A small-molecule ligand and the protein it binds are described below.
Small molecule (SMILES): CC(C)C[C@H](NC(=O)[C@H](CCC(N)=O)NC(=O)[C@@H](NC(=O)[C@H](CC(C)C)NC(=O)[C@@H](N)CCCCN)C(C)C)C(=O)N[C@@H](CC(C)C)C(=O)N[C@H](C(=O)N[C@H](C(=O)N[C@H](C(=O)O)[C@@H](C)O)[C@@H](C)O)[C@@H](C)O

Sequence of chain 1.C:
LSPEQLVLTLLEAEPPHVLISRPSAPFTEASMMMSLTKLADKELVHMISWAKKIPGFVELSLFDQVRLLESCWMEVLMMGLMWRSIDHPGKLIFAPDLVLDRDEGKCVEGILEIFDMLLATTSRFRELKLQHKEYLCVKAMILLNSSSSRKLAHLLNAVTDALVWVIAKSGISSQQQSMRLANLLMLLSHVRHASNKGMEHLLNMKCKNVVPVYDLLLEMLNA

Binding-site contacts:
Ligand atom CD2 contacts residue PHE59 of chain 1.C at 4.2 Å (hydrophobic).
Ligand atom CD2 contacts residue GLU72 of chain 1.C at 3.8 Å.
Ligand atom O contacts residue LYS54 of chain 1.C at 4.0 Å.
Ligand atom CA contacts residue ILE50 of chain 1.C at 4.1 Å (hydrophobic).
Ligand atom CD1 contacts residue ILE50 of chain 1.C at 3.4 Å (hydrophobic).
Ligand atom CG contacts residue LEU71 of chain 1.C at 4.2 Å (hydrophobic).
Ligand atom CB contacts residue GLU233 of chain 1.C at 2.7 Å.
Ligand atom N contacts residue ILE50 of chain 1.C at 4.0 Å.
Ligand atom N contacts residue GLU233 of chain 1.C at 3.0 Å (salt-bridge).
Ligand atom CG contacts residue LEU230 of chain 1.C at 4.0 Å (hydrophobic).
Ligand atom CD1 contacts residue VAL68 of chain 1.C at 3.9 Å (hydrophobic).
Ligand atom CD1 contacts residue VAL47 of chain 1.C at 4.2 Å (hydrophobic).
Ligand atom CD2 contacts residue ILE50 of chain 1.C at 3.5 Å (hydrophobic).
Ligand atom CD1 contacts residue LEU71 of chain 1.C at 4.1 Å (hydrophobic).
Ligand atom O contacts residue ILE50 of chain 1.C at 4.2 Å.
Ligand atom C contacts residue GLU233 of chain 1.C at 3.9 Å.
Ligand atom C contacts residue LYS54 of chain 1.C at 4.0 Å.
Ligand atom CB contacts residue ILE50 of chain 1.C at 3.9 Å (hydrophobic).
Ligand atom CG contacts residue GLU233 of chain 1.C at 4.0 Å.
Ligand atom CA contacts residue LEU230 of chain 1.C at 4.1 Å (hydrophobic).
Ligand atom CA contacts residue GLU233 of chain 1.C at 3.8 Å.
Ligand atom OXT contacts residue LYS54 of chain 1.C at 2.7 Å (salt-bridge).
Ligand atom CG contacts residue MET234 of chain 1.C at 4.2 Å (hydrophobic).
Ligand atom O contacts residue LYS54 of chain 1.C at 3.0 Å (salt-bridge).
Ligand atom C contacts residue LYS54 of chain 1.C at 3.7 Å.
Ligand atom N contacts residue LEU230 of chain 1.C at 4.2 Å.
Ligand atom CD2 contacts residue GLN67 of chain 1.C at 4.0 Å.
Ligand atom CD1 contacts residue MET234 of chain 1.C at 4.2 Å (hydrophobic).
Ligand atom C contacts residue ILE50 of chain 1.C at 4.0 Å (hydrophobic).
Ligand atom CG contacts residue ILE50 of chain 1.C at 3.8 Å (hydrophobic).
Ligand atom N contacts residue GLU233 of chain 1.C at 2.9 Å (salt-bridge).
Ligand atom CA contacts residue GLU233 of chain 1.C at 3.3 Å.
Ligand atom CD2 contacts residue LEU71 of chain 1.C at 3.6 Å (hydrophobic).
Ligand atom CG1 contacts residue LEU64 of chain 1.C at 3.9 Å (hydrophobic).
Ligand atom CD1 contacts residue LEU230 of chain 1.C at 3.9 Å (hydrophobic).
Ligand atom CD2 contacts residue MET234 of chain 1.C at 3.5 Å (hydrophobic).
Ligand atom CB contacts residue GLU233 of chain 1.C at 3.3 Å.
Ligand atom CG2 contacts residue VAL68 of chain 1.C at 4.2 Å (hydrophobic).
Ligand atom CD2 contacts residue VAL68 of chain 1.C at 4.1 Å (hydrophobic).
Ligand atom CG2 contacts residue LEU64 of chain 1.C at 3.3 Å (hydrophobic).